Sequence of chain 1.C:
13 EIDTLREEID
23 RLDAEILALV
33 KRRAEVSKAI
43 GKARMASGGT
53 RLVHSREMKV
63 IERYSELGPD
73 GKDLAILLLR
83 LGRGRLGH

Sequence of chain 2.C:
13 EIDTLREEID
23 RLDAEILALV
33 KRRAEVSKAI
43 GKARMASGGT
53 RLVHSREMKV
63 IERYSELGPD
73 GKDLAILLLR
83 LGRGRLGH

The protein below binds the small molecule below.
Small molecule (SMILES): O=C(O)[C@@H]1C[C@]2(C(=O)O)C=C[C@@H](O)[C@@H](C2)O1

Binding-site contacts:
Ligand atom O1 contacts residue VAL62 of chain 1.C at 3.6 Å.
Ligand atom O3 contacts residue ARG18 of chain 2.C at 3.1 Å (salt-bridge).
Ligand atom O2 contacts residue LEU81 of chain 1.C at 3.8 Å.
Ligand atom C6 contacts residue GLU59 of chain 1.C at 4.2 Å.
Ligand atom C11 contacts residue ARG18 of chain 2.C at 3.4 Å.
Ligand atom C5 contacts residue ARG46 of chain 1.C at 3.7 Å.
Ligand atom O3 contacts residue ILE42 of chain 1.C at 4.0 Å.
Ligand atom C4 contacts residue GLU59 of chain 1.C at 3.9 Å.
Ligand atom C5 contacts residue ARG85 of chain 1.C at 4.2 Å.
Ligand atom O7 contacts residue SER39 of chain 1.C at 4.2 Å.
Ligand atom O2 contacts residue SER39 of chain 1.C at 3.0 Å.
Ligand atom O4 contacts residue ARG46 of chain 1.C at 2.3 Å (salt-bridge).
Ligand atom O3 contacts residue ARG58 of chain 1.C at 3.0 Å.
Ligand atom C2 contacts residue GLU59 of chain 1.C at 4.0 Å.
Ligand atom C11 contacts residue ARG58 of chain 1.C at 4.0 Å.
Ligand atom C11 contacts residue ILE42 of chain 1.C at 3.4 Å (hydrophobic).
Ligand atom O1 contacts residue LEU81 of chain 1.C at 3.4 Å.
Ligand atom C10 contacts residue SER39 of chain 1.C at 3.6 Å.
Ligand atom O7 contacts residue ARG46 of chain 1.C at 3.1 Å (salt-bridge).
Ligand atom O4 contacts residue ILE42 of chain 1.C at 3.3 Å.
Ligand atom C1 contacts residue SER39 of chain 1.C at 4.0 Å.
Ligand atom C2 contacts residue LEU81 of chain 1.C at 4.1 Å (hydrophobic).
Ligand atom C8 contacts residue ARG46 of chain 1.C at 4.0 Å.
Ligand atom O2 contacts residue ARG35 of chain 1.C at 3.0 Å (salt-bridge).
Ligand atom O5 contacts residue VAL55 of chain 1.C at 3.0 Å (h-bond).
Ligand atom C4 contacts residue ARG46 of chain 1.C at 3.8 Å.
Ligand atom O4 contacts residue ARG18 of chain 2.C at 2.5 Å (salt-bridge).
Ligand atom C6 contacts residue ARG85 of chain 1.C at 3.7 Å.
Ligand atom O1 contacts residue ARG35 of chain 1.C at 2.8 Å (salt-bridge).
Ligand atom O5 contacts residue GLU59 of chain 1.C at 3.1 Å (salt-bridge).
Ligand atom C9 contacts residue SER39 of chain 1.C at 3.6 Å.
Ligand atom C3 contacts residue GLU59 of chain 1.C at 3.5 Å.
Ligand atom C2 contacts residue ARG58 of chain 1.C at 4.1 Å.
Ligand atom O5 contacts residue LEU54 of chain 1.C at 3.6 Å.
Ligand atom C11 contacts residue ARG46 of chain 1.C at 3.5 Å.
Ligand atom C4 contacts residue VAL55 of chain 1.C at 4.0 Å (hydrophobic).
Ligand atom C3 contacts residue ARG58 of chain 1.C at 3.9 Å.
Ligand atom C10 contacts residue ARG35 of chain 1.C at 3.3 Å.
Ligand atom C8 contacts residue ILE42 of chain 1.C at 3.4 Å (hydrophobic).
Ligand atom C10 contacts residue LEU81 of chain 1.C at 3.6 Å (hydrophobic).